Binding-site contacts:
Ligand atom C06 contacts residue PRO30 of chain 1.A at 3.2 Å (hydrophobic).
Ligand atom N24 contacts residue CYS84 of chain 1.A at 3.8 Å.
Ligand atom O07 contacts residue PRO34 of chain 1.A at 3.8 Å.
Ligand atom N23 contacts residue ASN88 of chain 1.A at 2.9 Å (h-bond).
Ligand atom O07 contacts residue VAL35 of chain 1.A at 3.6 Å.
Ligand atom C17 contacts residue LEU42 of chain 1.A at 3.7 Å (hydrophobic).
Ligand atom C06 contacts residue PRO34 of chain 1.A at 3.5 Å (hydrophobic).
Ligand atom C02 contacts residue TRP29 of chain 1.A at 3.6 Å (hydrophobic).
Ligand atom C10 contacts residue LEU40 of chain 1.A at 3.5 Å (hydrophobic).
Ligand atom O18 contacts residue LEU42 of chain 1.A at 3.8 Å.
Ligand atom C17 contacts residue HIS92 of chain 1.A at 4.0 Å.
Ligand atom N13 contacts residue VAL94 of chain 1.A at 3.8 Å.
Ligand atom N23 contacts residue VAL94 of chain 1.A at 3.9 Å.
Ligand atom C01 contacts residue TRP29 of chain 1.A at 3.5 Å (hydrophobic).
Ligand atom C17 contacts residue ASN88 of chain 1.A at 3.5 Å.
Ligand atom O18 contacts residue HIS92 of chain 1.A at 3.9 Å.
Ligand atom C20 contacts residue LEU42 of chain 1.A at 3.8 Å (hydrophobic).
Ligand atom O21 contacts residue LEU42 of chain 1.A at 3.7 Å.
Ligand atom N04 contacts residue EDO1 of chain 1.H at 3.9 Å.
Ligand atom C06 contacts residue LYS33 of chain 1.A at 3.3 Å.
Ligand atom O08 contacts residue EDO1 of chain 1.H at 3.3 Å.
Ligand atom C25 contacts residue VAL35 of chain 1.A at 3.7 Å (hydrophobic).
Ligand atom O08 contacts residue PRO34 of chain 1.A at 3.7 Å.
Ligand atom S05 contacts residue PRO34 of chain 1.A at 3.9 Å.
Ligand atom C26 contacts residue VAL35 of chain 1.A at 3.5 Å (hydrophobic).
Ligand atom C28 contacts residue TRP29 of chain 1.A at 3.8 Å (hydrophobic).
Ligand atom C19 contacts residue LEU42 of chain 1.A at 3.9 Å (hydrophobic).
Ligand atom C02 contacts residue LEU40 of chain 1.A at 3.9 Å (hydrophobic).
Ligand atom C26 contacts residue PRO30 of chain 1.A at 3.9 Å (hydrophobic).
Ligand atom N24 contacts residue ASN88 of chain 1.A at 3.5 Å (h-bond).
Ligand atom C26 contacts residue PHE31 of chain 1.A at 3.7 Å (hydrophobic).
Ligand atom N16 contacts residue ASN88 of chain 1.A at 3.0 Å (h-bond).
Ligand atom C14 contacts residue VAL94 of chain 1.A at 3.9 Å (hydrophobic).
Ligand atom O07 contacts residue LEU40 of chain 1.A at 3.6 Å.
Ligand atom C22 contacts residue LEU40 of chain 1.A at 3.6 Å (hydrophobic).
Ligand atom C11 contacts residue LEU40 of chain 1.A at 3.6 Å (hydrophobic).
Ligand atom O07 contacts residue ASP36 of chain 1.A at 2.9 Å (salt-bridge).
Ligand atom O18 contacts residue ASN88 of chain 1.A at 3.2 Å (h-bond).
Ligand atom C19 contacts residue HIS92 of chain 1.A at 3.8 Å.
Ligand atom C09 contacts residue LEU40 of chain 1.A at 3.5 Å (hydrophobic).

This protein binds this small molecule.
Small molecule (SMILES): CCOC(=O)Nc1cc(-c2ccc(C)c(NS(C)(=O)=O)c2)nn2c(C)nnc12

Sequence of chain 1.A:
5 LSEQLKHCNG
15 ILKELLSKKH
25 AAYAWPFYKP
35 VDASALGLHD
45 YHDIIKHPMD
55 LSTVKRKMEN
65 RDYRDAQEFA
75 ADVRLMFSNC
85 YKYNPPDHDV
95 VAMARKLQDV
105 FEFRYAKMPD